A protein and the small-molecule ligand that binds it are described below.
Small molecule (SMILES): CC(=O)N[C@@H]1[C@@H](O)[C@H](O)[C@@H](CO)O[C@H]1O

Binding-site contacts:
Ligand atom O5 contacts residue THR206 of chain 1.A at 4.5 Å.
Ligand atom O3 contacts residue THR206 of chain 1.A at 4.5 Å.
Ligand atom C4 contacts residue ASN204 of chain 1.A at 4.3 Å.
Ligand atom C4 contacts residue THR206 of chain 1.A at 4.5 Å.
Ligand atom C2 contacts residue THR206 of chain 1.A at 4.0 Å.
Ligand atom O7 contacts residue THR206 of chain 1.A at 4.5 Å.
Ligand atom C3 contacts residue ASN204 of chain 1.A at 3.9 Å.
Ligand atom C5 contacts residue ASN204 of chain 1.A at 3.6 Å.
Ligand atom C7 contacts residue ASN204 of chain 1.A at 4.2 Å.
Ligand atom C2 contacts residue ASN204 of chain 1.A at 2.5 Å.
Ligand atom C1 contacts residue ASN204 of chain 1.A at 1.4 Å.
Ligand atom N2 contacts residue ASN204 of chain 1.A at 3.0 Å (h-bond).
Ligand atom O5 contacts residue ASN204 of chain 1.A at 2.4 Å (h-bond).

Sequence of chain 1.A:
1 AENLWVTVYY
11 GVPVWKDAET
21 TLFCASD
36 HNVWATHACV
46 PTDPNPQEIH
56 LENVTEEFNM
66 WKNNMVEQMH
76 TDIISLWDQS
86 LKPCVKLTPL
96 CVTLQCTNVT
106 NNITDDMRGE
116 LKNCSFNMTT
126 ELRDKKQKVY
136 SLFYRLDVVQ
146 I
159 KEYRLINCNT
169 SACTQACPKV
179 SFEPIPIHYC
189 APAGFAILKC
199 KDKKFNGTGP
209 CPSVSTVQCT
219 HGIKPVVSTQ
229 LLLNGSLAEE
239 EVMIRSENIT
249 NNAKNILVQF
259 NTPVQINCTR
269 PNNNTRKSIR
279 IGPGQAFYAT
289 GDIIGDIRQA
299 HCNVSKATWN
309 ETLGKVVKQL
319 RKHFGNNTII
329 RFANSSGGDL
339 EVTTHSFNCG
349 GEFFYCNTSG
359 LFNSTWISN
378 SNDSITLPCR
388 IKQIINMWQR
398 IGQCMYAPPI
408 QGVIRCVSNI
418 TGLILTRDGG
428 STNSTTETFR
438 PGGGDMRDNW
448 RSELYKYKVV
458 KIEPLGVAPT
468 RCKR